Sequence of chain 1.B:
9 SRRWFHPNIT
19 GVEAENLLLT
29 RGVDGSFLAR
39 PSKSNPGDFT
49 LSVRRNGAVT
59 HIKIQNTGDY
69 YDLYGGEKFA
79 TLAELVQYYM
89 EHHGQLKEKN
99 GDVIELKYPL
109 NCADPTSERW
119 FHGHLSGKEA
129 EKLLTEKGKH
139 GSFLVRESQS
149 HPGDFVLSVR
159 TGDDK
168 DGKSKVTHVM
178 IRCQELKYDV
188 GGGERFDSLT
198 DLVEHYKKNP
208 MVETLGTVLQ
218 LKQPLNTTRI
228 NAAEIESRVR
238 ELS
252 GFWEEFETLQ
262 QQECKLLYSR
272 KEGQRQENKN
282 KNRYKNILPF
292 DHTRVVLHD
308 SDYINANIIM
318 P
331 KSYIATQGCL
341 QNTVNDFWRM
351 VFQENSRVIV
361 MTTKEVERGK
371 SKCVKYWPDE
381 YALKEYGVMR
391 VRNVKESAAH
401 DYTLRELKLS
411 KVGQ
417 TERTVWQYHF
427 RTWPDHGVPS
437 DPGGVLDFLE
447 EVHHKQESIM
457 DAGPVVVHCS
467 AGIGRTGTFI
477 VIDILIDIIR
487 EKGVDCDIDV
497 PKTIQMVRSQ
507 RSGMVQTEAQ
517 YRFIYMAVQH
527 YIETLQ

A protein and the small-molecule ligand that binds it are described below.
Small molecule (SMILES): Cc1nc(N2CCC(C)(N)CC2)c(CO)nc1-c1cccc(Cl)c1Cl

Binding-site contacts:
Ligand atom C04 contacts residue THR225 of chain 1.B at 3.7 Å.
Ligand atom C13 contacts residue LEU260 of chain 1.B at 3.8 Å (hydrophobic).
Ligand atom N02 contacts residue ARG117 of chain 1.B at 3.8 Å.
Ligand atom C10 contacts residue PRO497 of chain 1.B at 3.6 Å (hydrophobic).
Ligand atom CL15 contacts residue THR259 of chain 1.B at 3.4 Å.
Ligand atom C14 contacts residue ARG117 of chain 1.B at 3.5 Å.
Ligand atom CL16 contacts residue GLN263 of chain 1.B at 3.5 Å.
Ligand atom N05 contacts residue THR259 of chain 1.B at 3.5 Å.
Ligand atom C12 contacts residue LYS498 of chain 1.B at 3.7 Å.
Ligand atom C09 contacts residue ARG117 of chain 1.B at 3.8 Å.
Ligand atom CL15 contacts residue ARG117 of chain 1.B at 3.5 Å.
Ligand atom C12 contacts residue PRO497 of chain 1.B at 3.6 Å (hydrophobic).
Ligand atom C08 contacts residue LEU260 of chain 1.B at 3.8 Å (hydrophobic).
Ligand atom C18 contacts residue PHE119 of chain 1.B at 3.2 Å (hydrophobic).
Ligand atom C19 contacts residue PHE119 of chain 1.B at 3.6 Å (hydrophobic).
Ligand atom C01 contacts residue THR225 of chain 1.B at 3.8 Å.
Ligand atom C10 contacts residue THR225 of chain 1.B at 3.5 Å.
Ligand atom C24 contacts residue ARG117 of chain 1.B at 3.6 Å.
Ligand atom O25 contacts residue LEU222 of chain 1.B at 2.9 Å (h-bond).
Ligand atom C08 contacts residue GLU256 of chain 1.B at 3.4 Å.
Ligand atom CL15 contacts residue LEU260 of chain 1.B at 3.8 Å.
Ligand atom C18 contacts residue GLU116 of chain 1.B at 3.8 Å.
Ligand atom O25 contacts residue ASN223 of chain 1.B at 3.4 Å.
Ligand atom O25 contacts residue THR225 of chain 1.B at 3.5 Å (h-bond).
Ligand atom C11 contacts residue PRO497 of chain 1.B at 3.6 Å (hydrophobic).
Ligand atom O25 contacts residue THR224 of chain 1.B at 2.4 Å (h-bond).
Ligand atom CL16 contacts residue LEU260 of chain 1.B at 3.6 Å.
Ligand atom N23 contacts residue GLU255 of chain 1.B at 3.6 Å (salt-bridge).
Ligand atom C11 contacts residue LYS498 of chain 1.B at 3.3 Å.
Ligand atom C06 contacts residue THR225 of chain 1.B at 3.5 Å.
Ligand atom C17 contacts residue ARG117 of chain 1.B at 3.5 Å.
Ligand atom C24 contacts residue THR224 of chain 1.B at 3.7 Å.
Ligand atom C24 contacts residue LEU222 of chain 1.B at 3.1 Å (hydrophobic).
Ligand atom C06 contacts residue THR259 of chain 1.B at 3.8 Å.
Ligand atom N23 contacts residue PHE119 of chain 1.B at 3.1 Å (h-bond).
Ligand atom N05 contacts residue THR225 of chain 1.B at 3.5 Å.
Ligand atom C12 contacts residue ARG117 of chain 1.B at 3.9 Å.
Ligand atom CL15 contacts residue GLN263 of chain 1.B at 3.4 Å.
Ligand atom CL16 contacts residue GLN501 of chain 1.B at 3.4 Å.
Ligand atom C08 contacts residue PRO497 of chain 1.B at 3.7 Å (hydrophobic).